The protein below binds the small molecule below.
Small molecule (SMILES): Nc1ncnc2c1ncn2[C@@H]1O[C@@H]2CO[P](=O)(O)O[C@H]2[C@H]1O

Sequence of chain 1.B:
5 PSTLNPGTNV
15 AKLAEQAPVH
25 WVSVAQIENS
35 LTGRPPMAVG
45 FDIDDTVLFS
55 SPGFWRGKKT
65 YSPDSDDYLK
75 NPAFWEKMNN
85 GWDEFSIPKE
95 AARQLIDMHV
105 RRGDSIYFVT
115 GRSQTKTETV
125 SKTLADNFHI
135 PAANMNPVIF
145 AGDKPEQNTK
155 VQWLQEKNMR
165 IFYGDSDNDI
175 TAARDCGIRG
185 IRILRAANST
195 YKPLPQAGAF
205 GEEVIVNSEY

Binding-site contacts:
Ligand atom C4 contacts residue PHE58 of chain 1.B at 3.7 Å (hydrophobic).
Ligand atom O2P contacts residue THR114 of chain 1.B at 4.0 Å.
Ligand atom O2' contacts residue TYR195 of chain 1.B at 3.9 Å.
Ligand atom C2 contacts residue PHE58 of chain 1.B at 3.6 Å (hydrophobic).
Ligand atom N9 contacts residue TYR195 of chain 1.B at 3.9 Å.
Ligand atom N1 contacts residue PHE58 of chain 1.B at 3.9 Å.
Ligand atom C1' contacts residue PHE58 of chain 1.B at 3.6 Å (hydrophobic).
Ligand atom O2' contacts residue ASP48 of chain 1.B at 3.1 Å.
Ligand atom C5' contacts residue GLY115 of chain 1.B at 3.8 Å.
Ligand atom C5 contacts residue TYR195 of chain 1.B at 3.5 Å (hydrophobic).
Ligand atom C8 contacts residue TYR195 of chain 1.B at 3.7 Å (hydrophobic).
Ligand atom N1 contacts residue THR194 of chain 1.B at 2.5 Å (h-bond).
Ligand atom O5' contacts residue ARG116 of chain 1.B at 3.3 Å (salt-bridge).
Ligand atom C2' contacts residue TYR195 of chain 1.B at 3.6 Å (hydrophobic).
Ligand atom N6 contacts residue THR194 of chain 1.B at 3.4 Å (h-bond).
Ligand atom C4' contacts residue ASP48 of chain 1.B at 3.9 Å.
Ligand atom C4 contacts residue TYR195 of chain 1.B at 3.8 Å (hydrophobic).
Ligand atom O1P contacts residue GLY115 of chain 1.B at 4.0 Å.
Ligand atom C5' contacts residue ARG116 of chain 1.B at 3.9 Å.
Ligand atom O2P contacts residue GLY115 of chain 1.B at 2.9 Å (h-bond).
Ligand atom N7 contacts residue LEU73 of chain 1.B at 3.7 Å.
Ligand atom C2 contacts residue TYR195 of chain 1.B at 3.6 Å (hydrophobic).
Ligand atom P contacts residue GLY115 of chain 1.B at 3.6 Å.
Ligand atom C6 contacts residue THR194 of chain 1.B at 3.7 Å.
Ligand atom N7 contacts residue TYR195 of chain 1.B at 3.5 Å.
Ligand atom O4' contacts residue PHE58 of chain 1.B at 3.2 Å.
Ligand atom N6 contacts residue TYR72 of chain 1.B at 3.3 Å (h-bond).
Ligand atom O5' contacts residue GLY115 of chain 1.B at 2.9 Å.
Ligand atom C2 contacts residue THR194 of chain 1.B at 3.0 Å.
Ligand atom N1 contacts residue TYR195 of chain 1.B at 3.4 Å (h-bond).
Ligand atom N6 contacts residue TYR195 of chain 1.B at 4.1 Å.
Ligand atom O2P contacts residue ASP46 of chain 1.B at 3.8 Å.
Ligand atom C5 contacts residue TYR72 of chain 1.B at 3.9 Å (hydrophobic).
Ligand atom C6 contacts residue TYR72 of chain 1.B at 3.6 Å (hydrophobic).
Ligand atom N3 contacts residue PHE58 of chain 1.B at 3.6 Å.
Ligand atom C2 contacts residue SER55 of chain 1.B at 4.0 Å.
Ligand atom C8 contacts residue LEU73 of chain 1.B at 4.0 Å (hydrophobic).
Ligand atom N3 contacts residue TYR195 of chain 1.B at 3.7 Å.
Ligand atom C6 contacts residue TYR195 of chain 1.B at 3.8 Å (hydrophobic).
Ligand atom N9 contacts residue PHE58 of chain 1.B at 3.8 Å.